This small molecule binds to this protein.
Small molecule (SMILES): COc1ccc2c3ccnc(C(F)(F)F)c3n(CCCCN)c2c1

Binding-site contacts:
Ligand atom NAB contacts residue LYS64 of chain 1.C at 3.4 Å (salt-bridge).
Ligand atom FAE contacts residue ASP204 of chain 1.C at 3.3 Å.
Ligand atom CAF contacts residue LYS85 of chain 1.C at 3.8 Å.
Ligand atom CAX contacts residue PHE67 of chain 1.C at 4.1 Å (hydrophobic).
Ligand atom NAO contacts residue LYS85 of chain 1.C at 3.1 Å (salt-bridge).
Ligand atom CAF contacts residue PHE135 of chain 1.C at 3.7 Å (hydrophobic).
Ligand atom CAF contacts residue ASP204 of chain 1.C at 3.8 Å.
Ligand atom CAI contacts residue VAL119 of chain 1.C at 4.0 Å (hydrophobic).
Ligand atom CAQ contacts residue LEU138 of chain 1.C at 4.1 Å (hydrophobic).
Ligand atom CAQ contacts residue ALA83 of chain 1.C at 3.9 Å (hydrophobic).
Ligand atom FAD contacts residue VAL70 of chain 1.C at 3.5 Å.
Ligand atom CAR contacts residue LYS85 of chain 1.C at 4.1 Å.
Ligand atom CAI contacts residue GLU136 of chain 1.C at 4.0 Å.
Ligand atom CAQ contacts residue LEU191 of chain 1.C at 4.0 Å (hydrophobic).
Ligand atom CAJ contacts residue LEU191 of chain 1.C at 3.8 Å (hydrophobic).
Ligand atom CAA contacts residue MET137 of chain 1.C at 4.0 Å (hydrophobic).
Ligand atom CAG contacts residue ALA83 of chain 1.C at 3.7 Å (hydrophobic).
Ligand atom OAP contacts residue ALA83 of chain 1.C at 4.2 Å.
Ligand atom CAN contacts residue VAL70 of chain 1.C at 4.1 Å (hydrophobic).
Ligand atom CAX contacts residue ASP204 of chain 1.C at 4.2 Å.
Ligand atom NAO contacts residue ASP204 of chain 1.C at 3.8 Å.
Ligand atom OAP contacts residue LEU191 of chain 1.C at 4.2 Å.
Ligand atom CAI contacts residue PHE135 of chain 1.C at 3.9 Å (hydrophobic).
Ligand atom OAP contacts residue MET137 of chain 1.C at 4.1 Å.
Ligand atom CAA contacts residue ILE62 of chain 1.C at 3.8 Å (hydrophobic).
Ligand atom CAG contacts residue LEU138 of chain 1.C at 4.0 Å (hydrophobic).
Ligand atom FAD contacts residue PHE67 of chain 1.C at 3.1 Å.
Ligand atom CAA contacts residue LEU138 of chain 1.C at 3.4 Å (hydrophobic).
Ligand atom FAD contacts residue LYS85 of chain 1.C at 4.0 Å.
Ligand atom CAF contacts residue GLU100 of chain 1.C at 3.8 Å.
Ligand atom CAH contacts residue VAL203 of chain 1.C at 4.2 Å (hydrophobic).
Ligand atom NAO contacts residue GLU100 of chain 1.C at 4.2 Å.
Ligand atom CAT contacts residue VAL203 of chain 1.C at 4.1 Å (hydrophobic).
Ligand atom OAP contacts residue LEU138 of chain 1.C at 3.1 Å (h-bond).
Ligand atom FAE contacts residue PHE67 of chain 1.C at 3.8 Å.
Ligand atom CAX contacts residue LYS85 of chain 1.C at 4.1 Å.
Ligand atom CAI contacts residue ALA83 of chain 1.C at 4.1 Å (hydrophobic).
Ligand atom CAG contacts residue GLU136 of chain 1.C at 3.5 Å.
Ligand atom FAE contacts residue LYS85 of chain 1.C at 3.3 Å.
Ligand atom CAH contacts residue PHE135 of chain 1.C at 3.5 Å (hydrophobic).

Sequence of chain 1.C:
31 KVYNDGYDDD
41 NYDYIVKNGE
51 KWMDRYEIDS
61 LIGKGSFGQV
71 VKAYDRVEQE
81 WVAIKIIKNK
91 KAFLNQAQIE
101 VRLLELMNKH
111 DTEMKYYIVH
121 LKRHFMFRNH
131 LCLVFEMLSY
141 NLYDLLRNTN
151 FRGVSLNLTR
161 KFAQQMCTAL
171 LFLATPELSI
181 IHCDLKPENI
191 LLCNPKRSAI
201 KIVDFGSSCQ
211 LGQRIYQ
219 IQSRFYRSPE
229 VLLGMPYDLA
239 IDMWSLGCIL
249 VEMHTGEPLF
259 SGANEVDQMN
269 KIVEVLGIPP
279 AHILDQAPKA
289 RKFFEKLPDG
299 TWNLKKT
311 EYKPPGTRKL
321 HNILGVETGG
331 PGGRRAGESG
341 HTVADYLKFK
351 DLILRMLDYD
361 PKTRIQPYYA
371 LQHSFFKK